Sequence of chain 56.A:
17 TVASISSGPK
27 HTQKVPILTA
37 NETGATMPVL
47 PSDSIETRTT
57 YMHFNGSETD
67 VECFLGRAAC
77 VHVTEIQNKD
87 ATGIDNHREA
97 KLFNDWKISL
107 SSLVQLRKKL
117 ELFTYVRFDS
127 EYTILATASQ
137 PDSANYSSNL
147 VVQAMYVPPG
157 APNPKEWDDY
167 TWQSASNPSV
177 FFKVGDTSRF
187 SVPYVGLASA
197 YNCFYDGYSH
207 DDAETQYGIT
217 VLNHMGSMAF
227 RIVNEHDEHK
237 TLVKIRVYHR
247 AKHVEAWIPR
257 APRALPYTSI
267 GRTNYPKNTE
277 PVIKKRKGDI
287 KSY

A small-molecule ligand and the protein it binds are described below.
Small molecule (SMILES): Cc1cc(CCCCCCCOc2ccc(C3=N[C@@H](C)CO3)cc2)on1

Sequence of chain 56.C:
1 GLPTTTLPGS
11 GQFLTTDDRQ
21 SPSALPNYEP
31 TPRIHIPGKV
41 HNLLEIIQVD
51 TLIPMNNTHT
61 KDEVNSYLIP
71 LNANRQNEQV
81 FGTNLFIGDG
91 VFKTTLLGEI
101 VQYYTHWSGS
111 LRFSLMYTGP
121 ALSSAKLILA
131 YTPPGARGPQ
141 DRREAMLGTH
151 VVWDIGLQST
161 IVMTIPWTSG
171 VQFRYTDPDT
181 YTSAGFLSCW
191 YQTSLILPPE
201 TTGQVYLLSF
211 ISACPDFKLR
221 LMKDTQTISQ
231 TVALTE

Binding-site contacts:
Ligand atom C4C contacts residue ILE104 of chain 56.A at 3.7 Å (hydrophobic).
Ligand atom O1B contacts residue TYR128 of chain 56.A at 3.9 Å.
Ligand atom C4 contacts residue MET224 of chain 56.A at 3.8 Å (hydrophobic).
Ligand atom C5B contacts residue TYR197 of chain 56.A at 3.7 Å (hydrophobic).
Ligand atom C7C contacts residue TYR128 of chain 56.A at 3.6 Å (hydrophobic).
Ligand atom C5C contacts residue ILE104 of chain 56.A at 3.5 Å (hydrophobic).
Ligand atom C7C contacts residue TYR197 of chain 56.A at 3.8 Å (hydrophobic).
Ligand atom C5 contacts residue PHE186 of chain 56.A at 3.5 Å (hydrophobic).
Ligand atom C3C contacts residue TYR128 of chain 56.A at 3.9 Å (hydrophobic).
Ligand atom C3B contacts residue MET221 of chain 56.A at 4.0 Å (hydrophobic).
Ligand atom C3 contacts residue PRO174 of chain 56.A at 3.8 Å (hydrophobic).
Ligand atom C1C contacts residue TYR152 of chain 56.A at 4.0 Å (hydrophobic).
Ligand atom O1B contacts residue MET221 of chain 56.A at 3.4 Å.
Ligand atom C3 contacts residue PHE186 of chain 56.A at 3.8 Å (hydrophobic).
Ligand atom C5 contacts residue TYR152 of chain 56.A at 3.8 Å (hydrophobic).
Ligand atom C4 contacts residue TYR152 of chain 56.A at 3.9 Å (hydrophobic).
Ligand atom C2B contacts residue MET221 of chain 56.A at 3.6 Å (hydrophobic).
Ligand atom C4 contacts residue PHE186 of chain 56.A at 3.6 Å (hydrophobic).
Ligand atom O1 contacts residue TYR152 of chain 56.A at 3.9 Å.
Ligand atom C3C contacts residue VAL188 of chain 56.A at 3.3 Å (hydrophobic).
Ligand atom C2C contacts residue VAL188 of chain 56.A at 3.2 Å (hydrophobic).
Ligand atom C31 contacts residue PRO174 of chain 56.A at 3.4 Å (hydrophobic).
Ligand atom O1B contacts residue ILE104 of chain 56.A at 3.8 Å.
Ligand atom C6B contacts residue TYR197 of chain 56.A at 3.6 Å (hydrophobic).
Ligand atom N2 contacts residue PRO174 of chain 56.A at 3.9 Å.
Ligand atom O1 contacts residue PHE186 of chain 56.A at 3.5 Å.
Ligand atom C31 contacts residue ALA150 of chain 56.A at 3.5 Å (hydrophobic).
Ligand atom N2 contacts residue ALA24 of chain 56.C at 3.4 Å.
Ligand atom C6C contacts residue MET221 of chain 56.A at 3.7 Å (hydrophobic).
Ligand atom O1 contacts residue ALA24 of chain 56.C at 3.6 Å.
Ligand atom N2 contacts residue PHE186 of chain 56.A at 3.7 Å.
Ligand atom C31 contacts residue SER175 of chain 56.A at 3.6 Å.
Ligand atom C5C contacts residue TYR128 of chain 56.A at 3.5 Å (hydrophobic).
Ligand atom C6C contacts residue VAL191 of chain 56.A at 3.2 Å (hydrophobic).
Ligand atom C5B contacts residue LEU106 of chain 56.A at 3.7 Å (hydrophobic).
Ligand atom C31 contacts residue VAL176 of chain 56.A at 3.3 Å (hydrophobic).
Ligand atom O1 contacts residue VAL188 of chain 56.A at 3.8 Å.
Ligand atom C1B contacts residue MET221 of chain 56.A at 4.0 Å (hydrophobic).
Ligand atom CM1 contacts residue SER107 of chain 56.A at 3.6 Å.
Ligand atom C4C contacts residue TYR152 of chain 56.A at 3.8 Å (hydrophobic).